Sequence of chain 2.C:
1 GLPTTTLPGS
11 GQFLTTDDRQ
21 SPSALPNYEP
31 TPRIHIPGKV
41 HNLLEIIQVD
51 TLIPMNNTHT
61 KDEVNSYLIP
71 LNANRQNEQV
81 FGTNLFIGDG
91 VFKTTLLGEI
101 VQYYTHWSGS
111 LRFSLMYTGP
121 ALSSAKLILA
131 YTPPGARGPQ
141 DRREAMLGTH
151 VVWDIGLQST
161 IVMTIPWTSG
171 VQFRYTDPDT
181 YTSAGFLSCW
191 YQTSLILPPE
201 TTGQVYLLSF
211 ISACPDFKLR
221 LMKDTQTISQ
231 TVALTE

Binding-site contacts:
Ligand atom CL2 contacts residue ILE104 of chain 2.A at 3.5 Å.
Ligand atom C3 contacts residue LEU106 of chain 2.A at 3.8 Å (hydrophobic).
Ligand atom C2C contacts residue VAL191 of chain 2.A at 4.0 Å (hydrophobic).
Ligand atom O1A contacts residue MET224 of chain 2.A at 3.5 Å (h-bond).
Ligand atom C1B contacts residue VAL188 of chain 2.A at 4.0 Å (hydrophobic).
Ligand atom C5A contacts residue VAL176 of chain 2.A at 3.5 Å (hydrophobic).
Ligand atom C4A contacts residue SER175 of chain 2.A at 3.8 Å.
Ligand atom C2B contacts residue TYR128 of chain 2.A at 3.9 Å (hydrophobic).
Ligand atom CL2 contacts residue TYR128 of chain 2.A at 3.2 Å.
Ligand atom C2A contacts residue TYR152 of chain 2.A at 3.8 Å (hydrophobic).
Ligand atom O1A contacts residue PHE186 of chain 2.A at 3.4 Å.
Ligand atom N3A contacts residue ALA24 of chain 2.C at 3.8 Å.
Ligand atom C4B contacts residue PHE186 of chain 2.A at 3.9 Å (hydrophobic).
Ligand atom C1C contacts residue TYR128 of chain 2.A at 3.3 Å (hydrophobic).
Ligand atom C4 contacts residue LEU106 of chain 2.A at 3.9 Å (hydrophobic).
Ligand atom C5A contacts residue PHE186 of chain 2.A at 4.0 Å (hydrophobic).
Ligand atom CL2 contacts residue MET224 of chain 2.A at 3.4 Å.
Ligand atom C2A contacts residue PHE186 of chain 2.A at 3.8 Å (hydrophobic).
Ligand atom C3B contacts residue PHE186 of chain 2.A at 3.9 Å (hydrophobic).
Ligand atom CL1 contacts residue TYR152 of chain 2.A at 3.9 Å.
Ligand atom C4A contacts residue ALA150 of chain 2.A at 4.0 Å (hydrophobic).
Ligand atom C31 contacts residue LEU106 of chain 2.A at 4.0 Å (hydrophobic).
Ligand atom O1 contacts residue MET221 of chain 2.A at 3.5 Å (h-bond).
Ligand atom O1 contacts residue ILE104 of chain 2.A at 3.4 Å.
Ligand atom C3C contacts residue TYR152 of chain 2.A at 3.8 Å (hydrophobic).
Ligand atom C4B contacts residue TYR152 of chain 2.A at 3.6 Å (hydrophobic).
Ligand atom N3A contacts residue TYR152 of chain 2.A at 4.0 Å.
Ligand atom C5 contacts residue TYR128 of chain 2.A at 3.8 Å (hydrophobic).
Ligand atom C4A contacts residue PRO174 of chain 2.A at 3.0 Å (hydrophobic).
Ligand atom C3C contacts residue ILE104 of chain 2.A at 3.7 Å (hydrophobic).
Ligand atom C6B contacts residue TYR152 of chain 2.A at 3.9 Å (hydrophobic).
Ligand atom CL1 contacts residue VAL188 of chain 2.A at 3.7 Å.
Ligand atom C5B contacts residue TYR152 of chain 2.A at 3.7 Å (hydrophobic).
Ligand atom N2 contacts residue MET221 of chain 2.A at 3.5 Å (h-bond).
Ligand atom N3A contacts residue PRO174 of chain 2.A at 3.3 Å (h-bond).
Ligand atom O1B contacts residue VAL188 of chain 2.A at 3.7 Å.
Ligand atom CL1 contacts residue LEU25 of chain 2.C at 3.7 Å.
Ligand atom C2B contacts residue MET224 of chain 2.A at 4.0 Å (hydrophobic).
Ligand atom C3B contacts residue MET224 of chain 2.A at 3.6 Å (hydrophobic).
Ligand atom C5A contacts residue ALA150 of chain 2.A at 3.5 Å (hydrophobic).

Sequence of chain 2.A:
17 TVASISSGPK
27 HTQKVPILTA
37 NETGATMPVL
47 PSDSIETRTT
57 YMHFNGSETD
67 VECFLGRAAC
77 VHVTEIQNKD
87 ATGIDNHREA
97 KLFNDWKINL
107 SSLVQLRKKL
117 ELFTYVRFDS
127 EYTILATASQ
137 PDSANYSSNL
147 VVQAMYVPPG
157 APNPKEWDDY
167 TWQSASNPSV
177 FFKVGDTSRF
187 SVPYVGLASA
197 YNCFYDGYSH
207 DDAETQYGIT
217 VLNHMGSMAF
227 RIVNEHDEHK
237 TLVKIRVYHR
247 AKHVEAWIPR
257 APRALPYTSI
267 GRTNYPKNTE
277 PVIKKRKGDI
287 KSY

A protein and the small-molecule ligand that binds it are described below.
Small molecule (SMILES): Cc1cc(CCCOc2c(Cl)cc(C3=NCCO3)cc2Cl)on1

Sequence of chain 3.C:
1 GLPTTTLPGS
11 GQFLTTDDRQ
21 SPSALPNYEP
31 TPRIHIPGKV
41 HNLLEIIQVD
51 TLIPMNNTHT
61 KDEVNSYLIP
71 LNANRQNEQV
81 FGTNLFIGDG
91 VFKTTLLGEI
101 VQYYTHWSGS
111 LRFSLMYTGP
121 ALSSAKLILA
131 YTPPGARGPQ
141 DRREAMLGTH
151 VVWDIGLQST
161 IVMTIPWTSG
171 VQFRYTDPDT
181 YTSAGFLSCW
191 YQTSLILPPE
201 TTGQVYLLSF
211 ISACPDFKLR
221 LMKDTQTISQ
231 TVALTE